This small molecule binds to this protein.
Small molecule (SMILES): CC(=O)N[C@H]1[C@H](O[C@H]2[C@H](O)[C@@H](NC(C)=O)CO[C@@H]2CO)O[C@H](CO)[C@@H](O[C@@H]2O[C@H](CO[C@H]3O[C@H](CO)[C@@H](O)[C@H](O)[C@@H]3O)[C@@H](O)[C@H](O[C@H]3O[C@H](CO)[C@@H](O)[C@H](O)[C@@H]3O)[C@@H]2O)[C@@H]1O

Binding-site contacts:
Ligand atom C6 contacts residue NAG2 of chain 1.D at 3.6 Å.
Ligand atom C1 contacts residue TYR15 of chain 1.A at 4.2 Å (hydrophobic).
Ligand atom C5 contacts residue ASN70 of chain 1.A at 3.6 Å.
Ligand atom O3 contacts residue LEU35 of chain 1.A at 3.9 Å.
Ligand atom N2 contacts residue ASN70 of chain 1.A at 3.0 Å (h-bond).
Ligand atom C8 contacts residue THR74 of chain 1.A at 4.1 Å.
Ligand atom O6 contacts residue NAG2 of chain 1.D at 4.3 Å.
Ligand atom C2 contacts residue THR72 of chain 1.A at 3.8 Å.
Ligand atom O4 contacts residue VAL37 of chain 1.A at 3.9 Å.
Ligand atom C1 contacts residue ASN70 of chain 1.A at 1.4 Å.
Ligand atom C3 contacts residue VAL37 of chain 1.A at 3.8 Å (hydrophobic).
Ligand atom C5 contacts residue GLN68 of chain 1.A at 4.2 Å.
Ligand atom C8 contacts residue VAL37 of chain 1.A at 4.3 Å (hydrophobic).
Ligand atom O5 contacts residue GLN68 of chain 1.A at 4.3 Å.
Ligand atom C1 contacts residue THR72 of chain 1.A at 3.4 Å.
Ligand atom C1 contacts residue VAL37 of chain 1.A at 4.2 Å (hydrophobic).
Ligand atom C3 contacts residue THR72 of chain 1.A at 4.5 Å.
Ligand atom C4 contacts residue ASN70 of chain 1.A at 4.2 Å.
Ligand atom C2 contacts residue VAL37 of chain 1.A at 4.3 Å (hydrophobic).
Ligand atom N2 contacts residue THR72 of chain 1.A at 3.2 Å (h-bond).
Ligand atom O5 contacts residue LEU35 of chain 1.A at 4.4 Å.
Ligand atom O7 contacts residue ASN70 of chain 1.A at 3.6 Å (h-bond).
Ligand atom O5 contacts residue VAL37 of chain 1.A at 3.9 Å.
Ligand atom C8 contacts residue THR72 of chain 1.A at 4.2 Å.
Ligand atom C5 contacts residue LEU35 of chain 1.A at 4.4 Å (hydrophobic).
Ligand atom C6 contacts residue TYR15 of chain 1.A at 3.4 Å (hydrophobic).
Ligand atom C2 contacts residue ASN70 of chain 1.A at 2.5 Å.
Ligand atom O3 contacts residue VAL37 of chain 1.A at 3.8 Å.
Ligand atom C7 contacts residue THR72 of chain 1.A at 4.0 Å.
Ligand atom O6 contacts residue SER17 of chain 1.A at 3.4 Å.
Ligand atom O6 contacts residue SER13 of chain 1.A at 4.4 Å.
Ligand atom C6 contacts residue LEU35 of chain 1.A at 4.1 Å (hydrophobic).
Ligand atom C6 contacts residue GLN68 of chain 1.A at 4.2 Å.
Ligand atom O5 contacts residue ASN70 of chain 1.A at 2.3 Å (h-bond).
Ligand atom C3 contacts residue TYR15 of chain 1.A at 4.2 Å (hydrophobic).
Ligand atom O6 contacts residue TYR15 of chain 1.A at 3.4 Å (h-bond).
Ligand atom C5 contacts residue TYR15 of chain 1.A at 4.2 Å (hydrophobic).
Ligand atom C8 contacts residue LEU35 of chain 1.A at 3.6 Å (hydrophobic).
Ligand atom C3 contacts residue ASN70 of chain 1.A at 3.8 Å.
Ligand atom C7 contacts residue ASN70 of chain 1.A at 3.5 Å.

Sequence of chain 1.A:
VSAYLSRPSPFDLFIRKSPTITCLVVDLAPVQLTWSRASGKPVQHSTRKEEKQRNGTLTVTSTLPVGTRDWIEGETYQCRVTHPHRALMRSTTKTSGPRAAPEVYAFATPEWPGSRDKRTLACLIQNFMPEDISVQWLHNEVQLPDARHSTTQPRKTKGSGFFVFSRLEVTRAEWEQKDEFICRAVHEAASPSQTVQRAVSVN